This small molecule binds to this protein.
Small molecule (SMILES): CC(=O)N[C@H]1[C@H](O[C@H]2[C@H](O)[C@@H](NC(C)=O)CO[C@@H]2CO)O[C@H](CO)[C@@H](O)[C@@H]1O

Binding-site contacts:
Ligand atom O7 contacts residue LYS466 of chain 1.A at 3.3 Å (salt-bridge).
Ligand atom O5 contacts residue ASN405 of chain 1.A at 2.4 Å (h-bond).
Ligand atom C7 contacts residue ASN405 of chain 1.A at 3.3 Å.
Ligand atom O7 contacts residue ASN405 of chain 1.A at 3.5 Å (h-bond).
Ligand atom C2 contacts residue ASN405 of chain 1.A at 2.4 Å.
Ligand atom C7 contacts residue LYS466 of chain 1.A at 3.6 Å.
Ligand atom C3 contacts residue ASN405 of chain 1.A at 3.7 Å.
Ligand atom C5 contacts residue ASN405 of chain 1.A at 3.7 Å.
Ligand atom C1 contacts residue ASN405 of chain 1.A at 1.4 Å.
Ligand atom C8 contacts residue LYS466 of chain 1.A at 3.4 Å.
Ligand atom C4 contacts residue ASN405 of chain 1.A at 4.2 Å.
Ligand atom N2 contacts residue ASN405 of chain 1.A at 2.8 Å (h-bond).
Ligand atom O7 contacts residue ILE402 of chain 1.A at 4.4 Å.
Ligand atom O7 contacts residue GLU471 of chain 1.A at 4.1 Å.
Ligand atom C8 contacts residue ASP414 of chain 1.A at 4.5 Å.
Ligand atom C8 contacts residue ASN405 of chain 1.A at 4.4 Å.

Sequence of chain 1.A:
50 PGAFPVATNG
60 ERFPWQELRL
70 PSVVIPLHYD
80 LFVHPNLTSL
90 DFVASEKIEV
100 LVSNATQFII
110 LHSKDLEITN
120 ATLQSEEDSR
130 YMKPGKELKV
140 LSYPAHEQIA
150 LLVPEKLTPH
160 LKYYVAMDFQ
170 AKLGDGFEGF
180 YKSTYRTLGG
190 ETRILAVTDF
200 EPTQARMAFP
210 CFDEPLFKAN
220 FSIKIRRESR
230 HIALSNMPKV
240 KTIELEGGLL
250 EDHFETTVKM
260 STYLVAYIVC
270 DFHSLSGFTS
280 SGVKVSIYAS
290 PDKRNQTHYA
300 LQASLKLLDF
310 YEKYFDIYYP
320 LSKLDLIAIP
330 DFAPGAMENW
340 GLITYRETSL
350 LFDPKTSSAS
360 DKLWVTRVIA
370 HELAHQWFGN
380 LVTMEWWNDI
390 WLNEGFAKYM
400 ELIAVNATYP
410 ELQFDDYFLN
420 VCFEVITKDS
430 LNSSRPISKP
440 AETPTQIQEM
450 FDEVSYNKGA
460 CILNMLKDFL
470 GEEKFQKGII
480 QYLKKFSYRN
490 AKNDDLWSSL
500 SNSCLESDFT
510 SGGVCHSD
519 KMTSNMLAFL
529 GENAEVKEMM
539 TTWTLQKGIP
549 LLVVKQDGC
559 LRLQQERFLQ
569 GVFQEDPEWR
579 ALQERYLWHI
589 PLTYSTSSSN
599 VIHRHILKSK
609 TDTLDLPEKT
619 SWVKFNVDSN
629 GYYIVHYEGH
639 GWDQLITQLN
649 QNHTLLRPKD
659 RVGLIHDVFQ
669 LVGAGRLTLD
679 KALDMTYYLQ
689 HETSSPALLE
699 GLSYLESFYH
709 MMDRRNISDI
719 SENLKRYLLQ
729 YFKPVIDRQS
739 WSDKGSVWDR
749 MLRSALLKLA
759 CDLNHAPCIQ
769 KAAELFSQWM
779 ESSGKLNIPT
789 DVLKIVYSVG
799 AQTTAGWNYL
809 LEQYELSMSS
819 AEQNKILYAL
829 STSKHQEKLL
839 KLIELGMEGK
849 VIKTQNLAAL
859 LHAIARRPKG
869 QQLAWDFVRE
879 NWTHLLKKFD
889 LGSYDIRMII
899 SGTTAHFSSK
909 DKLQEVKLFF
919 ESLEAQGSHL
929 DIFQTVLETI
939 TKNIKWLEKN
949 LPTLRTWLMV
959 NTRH